The small molecule below binds the protein below.
Small molecule (SMILES): CC(=O)N[C@@H]1[C@@H](O)[C@H](O)[C@@H](CO)O[C@H]1O

Binding-site contacts:
Ligand atom O5 contacts residue ASN463 of chain 1.B at 2.5 Å (h-bond).
Ligand atom C3 contacts residue ASN463 of chain 1.B at 3.4 Å.
Ligand atom C8 contacts residue SER461 of chain 1.B at 3.3 Å.
Ligand atom C1 contacts residue ASN463 of chain 1.B at 1.4 Å.
Ligand atom C7 contacts residue SER461 of chain 1.B at 4.0 Å.
Ligand atom C4 contacts residue ASN463 of chain 1.B at 3.8 Å.
Ligand atom C5 contacts residue ASN463 of chain 1.B at 3.7 Å.
Ligand atom C7 contacts residue ASN463 of chain 1.B at 4.5 Å.
Ligand atom N2 contacts residue ASN463 of chain 1.B at 3.6 Å.
Ligand atom O3 contacts residue ASN463 of chain 1.B at 3.5 Å (h-bond).
Ligand atom C2 contacts residue ASN463 of chain 1.B at 2.5 Å.

Sequence of chain 1.B:
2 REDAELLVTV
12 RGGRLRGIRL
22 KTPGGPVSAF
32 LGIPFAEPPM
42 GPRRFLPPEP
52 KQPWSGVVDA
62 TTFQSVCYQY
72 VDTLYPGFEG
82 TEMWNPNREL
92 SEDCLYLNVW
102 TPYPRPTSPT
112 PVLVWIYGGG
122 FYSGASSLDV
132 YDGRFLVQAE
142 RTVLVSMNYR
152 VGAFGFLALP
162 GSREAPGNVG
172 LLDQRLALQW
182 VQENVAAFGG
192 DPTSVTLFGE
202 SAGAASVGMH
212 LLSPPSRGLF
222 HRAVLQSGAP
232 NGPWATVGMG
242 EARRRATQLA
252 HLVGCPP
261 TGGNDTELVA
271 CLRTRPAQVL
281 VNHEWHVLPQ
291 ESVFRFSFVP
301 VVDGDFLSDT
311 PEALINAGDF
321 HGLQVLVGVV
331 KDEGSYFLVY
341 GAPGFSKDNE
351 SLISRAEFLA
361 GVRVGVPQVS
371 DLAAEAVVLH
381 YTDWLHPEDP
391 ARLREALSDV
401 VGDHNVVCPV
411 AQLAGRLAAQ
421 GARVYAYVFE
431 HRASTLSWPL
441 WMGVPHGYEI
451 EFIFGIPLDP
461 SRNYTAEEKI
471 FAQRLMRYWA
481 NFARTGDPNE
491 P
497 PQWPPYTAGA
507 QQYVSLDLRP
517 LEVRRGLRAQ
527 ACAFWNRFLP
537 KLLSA